Binding-site contacts:
Ligand atom CAK contacts residue ILE90 of chain 1.A at 3.6 Å (hydrophobic).
Ligand atom NBB contacts residue MET67 of chain 1.A at 3.3 Å.
Ligand atom CAL contacts residue ILE90 of chain 1.A at 3.6 Å (hydrophobic).
Ligand atom OAC contacts residue ASP158 of chain 1.A at 2.8 Å (salt-bridge).
Ligand atom CAB contacts residue ILE137 of chain 1.A at 3.1 Å (hydrophobic).
Ligand atom CAP contacts residue ASP158 of chain 1.A at 3.5 Å.
Ligand atom CAK contacts residue THR92 of chain 1.A at 3.5 Å.
Ligand atom CBI contacts residue ASP158 of chain 1.A at 3.6 Å.
Ligand atom CAM contacts residue GLU63 of chain 1.A at 3.6 Å.
Ligand atom CAY contacts residue ILE137 of chain 1.A at 3.6 Å (hydrophobic).
Ligand atom FAF contacts residue LEU75 of chain 1.A at 3.4 Å.
Ligand atom FAG contacts residue HIS138 of chain 1.A at 3.1 Å.
Ligand atom CBF contacts residue LYS48 of chain 1.A at 3.6 Å.
Ligand atom CAW contacts residue ILE137 of chain 1.A at 3.1 Å (hydrophobic).
Ligand atom CAA contacts residue VAL47 of chain 1.A at 3.6 Å (hydrophobic).
Ligand atom NBA contacts residue PHE94 of chain 1.A at 3.5 Å.
Ligand atom CAI contacts residue GLY98 of chain 1.A at 3.6 Å.
Ligand atom CAU contacts residue THR92 of chain 1.A at 3.5 Å.
Ligand atom OAD contacts residue MET95 of chain 1.A at 2.9 Å (h-bond).
Ligand atom FAF contacts residue VAL156 of chain 1.A at 3.2 Å.
Ligand atom CAX contacts residue HIS138 of chain 1.A at 3.6 Å.
Ligand atom NBN contacts residue ILE137 of chain 1.A at 2.7 Å (h-bond).
Ligand atom CAB contacts residue HIS138 of chain 1.A at 3.6 Å.
Ligand atom OAC contacts residue VAL76 of chain 1.A at 3.5 Å.
Ligand atom CAV contacts residue HIS138 of chain 1.A at 3.1 Å.
Ligand atom NBB contacts residue ASP158 of chain 1.A at 3.5 Å (salt-bridge).
Ligand atom CAK contacts residue LYS48 of chain 1.A at 3.5 Å.
Ligand atom CAO contacts residue MET95 of chain 1.A at 3.5 Å (hydrophobic).
Ligand atom CBG contacts residue GLU63 of chain 1.A at 3.5 Å.
Ligand atom CAL contacts residue MET67 of chain 1.A at 3.6 Å (hydrophobic).
Ligand atom CAL contacts residue GLU63 of chain 1.A at 3.5 Å.
Ligand atom NBB contacts residue GLU63 of chain 1.A at 3.0 Å (salt-bridge).
Ligand atom CBD contacts residue ASP158 of chain 1.A at 3.4 Å.
Ligand atom FAE contacts residue ILE70 of chain 1.A at 3.1 Å.
Ligand atom CAR contacts residue PHE159 of chain 1.A at 3.6 Å (hydrophobic).
Ligand atom CAQ contacts residue ASP158 of chain 1.A at 3.5 Å.
Ligand atom CBD contacts residue MET67 of chain 1.A at 3.5 Å (hydrophobic).
Ligand atom CAA contacts residue LYS48 of chain 1.A at 3.4 Å.
Ligand atom NBN contacts residue HIS138 of chain 1.A at 3.2 Å (h-bond).
Ligand atom OAC contacts residue ALA157 of chain 1.A at 3.5 Å.

Sequence of chain 1.A:
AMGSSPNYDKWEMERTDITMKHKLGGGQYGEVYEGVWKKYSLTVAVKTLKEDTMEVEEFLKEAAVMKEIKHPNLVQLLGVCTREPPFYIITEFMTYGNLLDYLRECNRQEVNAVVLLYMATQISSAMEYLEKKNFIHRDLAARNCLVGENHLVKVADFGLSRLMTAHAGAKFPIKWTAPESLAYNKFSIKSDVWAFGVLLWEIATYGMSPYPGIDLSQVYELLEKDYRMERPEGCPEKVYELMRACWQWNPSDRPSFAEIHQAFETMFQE

A protein and the small-molecule ligand that binds it are described below.
Small molecule (SMILES): Cc1ccc(NC(=O)c2ccc(CN3CCN(C)CC3)c(C(F)(F)F)c2)cc1OC1CCN(C(=O)c2cccnc2)CC1